A protein and the small-molecule ligand that binds it are described below.
Small molecule (SMILES): Cn1nc(-c2ccco2)cc1C(=O)O

Binding-site contacts:
Ligand atom N07 contacts residue ARG34 of chain 1.B at 3.3 Å (salt-bridge).
Ligand atom O13 contacts residue ARG62 of chain 1.B at 2.8 Å (salt-bridge).
Ligand atom C09 contacts residue LEU59 of chain 1.B at 4.1 Å (hydrophobic).
Ligand atom C10 contacts residue ARG34 of chain 1.B at 3.5 Å.
Ligand atom C11 contacts residue LEU59 of chain 1.B at 4.3 Å (hydrophobic).
Ligand atom O13 contacts residue PRO60 of chain 1.B at 3.7 Å.
Ligand atom O12 contacts residue ARG62 of chain 1.B at 4.4 Å.
Ligand atom N08 contacts residue ARG34 of chain 1.B at 3.2 Å (salt-bridge).
Ligand atom C09 contacts residue ARG34 of chain 1.B at 3.4 Å.
Ligand atom N08 contacts residue VAL56 of chain 1.B at 4.0 Å.
Ligand atom O13 contacts residue ARG34 of chain 1.B at 3.6 Å.
Ligand atom C06 contacts residue ARG34 of chain 1.B at 3.6 Å.
Ligand atom O05 contacts residue GLN30 of chain 1.B at 3.6 Å.
Ligand atom C01 contacts residue GLN30 of chain 1.B at 4.3 Å.
Ligand atom C14 contacts residue VAL56 of chain 1.B at 3.3 Å (hydrophobic).
Ligand atom C11 contacts residue PRO60 of chain 1.B at 3.8 Å (hydrophobic).
Ligand atom C06 contacts residue LEU59 of chain 1.B at 4.5 Å (hydrophobic).
Ligand atom C04 contacts residue ARG34 of chain 1.B at 4.5 Å.
Ligand atom N07 contacts residue VAL56 of chain 1.B at 4.3 Å.
Ligand atom C14 contacts residue ARG34 of chain 1.B at 3.8 Å.
Ligand atom O12 contacts residue PRO60 of chain 1.B at 3.5 Å.
Ligand atom C10 contacts residue LEU59 of chain 1.B at 3.9 Å (hydrophobic).
Ligand atom C04 contacts residue GLN30 of chain 1.B at 4.4 Å.
Ligand atom C03 contacts residue PHE33 of chain 1.B at 4.2 Å (hydrophobic).
Ligand atom C11 contacts residue ARG62 of chain 1.B at 3.9 Å.
Ligand atom O12 contacts residue ARG34 of chain 1.B at 4.0 Å.
Ligand atom C11 contacts residue ARG34 of chain 1.B at 3.7 Å.
Ligand atom O13 contacts residue LEU59 of chain 1.B at 4.3 Å.

Sequence of chain 1.B:
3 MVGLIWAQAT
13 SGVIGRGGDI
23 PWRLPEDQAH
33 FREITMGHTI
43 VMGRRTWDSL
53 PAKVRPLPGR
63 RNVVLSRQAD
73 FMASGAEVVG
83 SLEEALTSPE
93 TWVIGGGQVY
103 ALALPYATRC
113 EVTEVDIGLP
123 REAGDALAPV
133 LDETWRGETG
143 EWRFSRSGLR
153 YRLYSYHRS